Sequence of chain 1.B:
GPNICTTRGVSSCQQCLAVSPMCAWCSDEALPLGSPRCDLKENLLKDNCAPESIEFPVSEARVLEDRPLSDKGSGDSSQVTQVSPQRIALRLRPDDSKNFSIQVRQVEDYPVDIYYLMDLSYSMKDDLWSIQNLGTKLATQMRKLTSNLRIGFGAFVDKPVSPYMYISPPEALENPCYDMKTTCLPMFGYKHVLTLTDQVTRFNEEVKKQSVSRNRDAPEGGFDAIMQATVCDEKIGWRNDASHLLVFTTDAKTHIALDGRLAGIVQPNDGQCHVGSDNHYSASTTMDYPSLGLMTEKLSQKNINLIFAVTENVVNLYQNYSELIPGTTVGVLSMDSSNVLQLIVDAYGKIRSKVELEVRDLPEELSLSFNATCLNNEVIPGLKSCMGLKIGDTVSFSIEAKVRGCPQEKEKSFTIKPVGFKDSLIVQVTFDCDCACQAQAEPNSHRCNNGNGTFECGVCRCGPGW

Binding-site contacts:
Ligand atom C6 contacts residue PHE160 of chain 1.A at 3.5 Å (hydrophobic).
Ligand atom O4 contacts residue ARG214 of chain 1.B at 3.6 Å.
Ligand atom C23 contacts residue TYR122 of chain 1.B at 3.6 Å (hydrophobic).
Ligand atom O2 contacts residue TYR122 of chain 1.B at 3.7 Å.
Ligand atom C21 contacts residue ASN215 of chain 1.B at 3.1 Å.
Ligand atom C10 contacts residue PHE160 of chain 1.A at 3.2 Å (hydrophobic).
Ligand atom N3 contacts residue ARG216 of chain 1.B at 3.2 Å (salt-bridge).
Ligand atom C10 contacts residue ASP224 of chain 1.A at 3.2 Å.
Ligand atom O3 contacts residue GLU220 of chain 1.B at 2.6 Å (salt-bridge).
Ligand atom C23 contacts residue ASN215 of chain 1.B at 3.1 Å.
Ligand atom C9 contacts residue ASP224 of chain 1.A at 3.4 Å.
Ligand atom C23 contacts residue SER121 of chain 1.B at 3.4 Å.
Ligand atom C6 contacts residue ASP159 of chain 1.A at 3.5 Å.
Ligand atom C21 contacts residue GLU220 of chain 1.B at 3.8 Å.
Ligand atom C16 contacts residue ARG216 of chain 1.B at 3.8 Å.
Ligand atom N2 contacts residue SER225 of chain 1.A at 3.3 Å (h-bond).
Ligand atom C9 contacts residue PHE231 of chain 1.A at 3.7 Å (hydrophobic).
Ligand atom C15 contacts residue TYR190 of chain 1.A at 3.8 Å (hydrophobic).
Ligand atom C23 contacts residue MG1 of chain 1.U at 3.2 Å.
Ligand atom C9 contacts residue TYR189 of chain 1.A at 3.7 Å (hydrophobic).
Ligand atom C19 contacts residue ALA218 of chain 1.B at 3.5 Å (hydrophobic).
Ligand atom O3 contacts residue MG1 of chain 1.U at 2.0 Å.
Ligand atom C19 contacts residue ARG216 of chain 1.B at 3.3 Å.
Ligand atom C19 contacts residue TYR190 of chain 1.A at 3.8 Å (hydrophobic).
Ligand atom C16 contacts residue ALA218 of chain 1.B at 3.8 Å (hydrophobic).
Ligand atom C23 contacts residue GLU220 of chain 1.B at 3.2 Å.
Ligand atom O3 contacts residue SER123 of chain 1.B at 2.8 Å (h-bond).
Ligand atom O4 contacts residue TYR122 of chain 1.B at 2.9 Å (h-bond).
Ligand atom N3 contacts residue ALA218 of chain 1.B at 3.8 Å.
Ligand atom O3 contacts residue SER121 of chain 1.B at 3.0 Å.
Ligand atom N2 contacts residue ASP224 of chain 1.A at 2.8 Å (salt-bridge).
Ligand atom C3 contacts residue PHE231 of chain 1.A at 3.6 Å (hydrophobic).
Ligand atom O4 contacts residue SER121 of chain 1.B at 3.2 Å.
Ligand atom C5 contacts residue PHE231 of chain 1.A at 3.5 Å (hydrophobic).
Ligand atom C9 contacts residue SER225 of chain 1.A at 3.3 Å.
Ligand atom C9 contacts residue LEU192 of chain 1.A at 3.5 Å (hydrophobic).
Ligand atom O3 contacts residue TYR122 of chain 1.B at 3.7 Å.
Ligand atom O3 contacts residue ASN215 of chain 1.B at 3.8 Å.
Ligand atom O4 contacts residue ASN215 of chain 1.B at 2.9 Å (h-bond).
Ligand atom C15 contacts residue ALA218 of chain 1.B at 3.9 Å (hydrophobic).

The protein below binds the small molecule below.
Small molecule (SMILES): CN1Cc2cc(C(=O)N3CCC(C4CCNCC4)CC3)ccc2N[C@@H](CC(=O)O)C1=O

Sequence of chain 1.A:
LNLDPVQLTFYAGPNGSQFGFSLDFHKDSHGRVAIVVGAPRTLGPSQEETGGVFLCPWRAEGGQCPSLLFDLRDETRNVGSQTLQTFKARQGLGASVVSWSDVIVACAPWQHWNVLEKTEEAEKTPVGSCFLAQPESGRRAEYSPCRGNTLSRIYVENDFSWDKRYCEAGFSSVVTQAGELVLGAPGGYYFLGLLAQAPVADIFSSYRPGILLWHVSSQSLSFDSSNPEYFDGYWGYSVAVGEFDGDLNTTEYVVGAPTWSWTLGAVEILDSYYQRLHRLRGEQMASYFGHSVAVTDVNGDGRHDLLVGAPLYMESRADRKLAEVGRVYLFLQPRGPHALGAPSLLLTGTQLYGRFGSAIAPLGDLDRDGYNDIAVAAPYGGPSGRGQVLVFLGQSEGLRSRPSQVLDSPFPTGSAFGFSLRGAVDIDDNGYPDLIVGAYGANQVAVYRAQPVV